The small molecule below binds the protein below.
Small molecule (SMILES): CC(=O)N[C@@H]1[C@@H](O)[C@H](O)[C@@H](CO)O[C@H]1O

Sequence of chain 1.A:
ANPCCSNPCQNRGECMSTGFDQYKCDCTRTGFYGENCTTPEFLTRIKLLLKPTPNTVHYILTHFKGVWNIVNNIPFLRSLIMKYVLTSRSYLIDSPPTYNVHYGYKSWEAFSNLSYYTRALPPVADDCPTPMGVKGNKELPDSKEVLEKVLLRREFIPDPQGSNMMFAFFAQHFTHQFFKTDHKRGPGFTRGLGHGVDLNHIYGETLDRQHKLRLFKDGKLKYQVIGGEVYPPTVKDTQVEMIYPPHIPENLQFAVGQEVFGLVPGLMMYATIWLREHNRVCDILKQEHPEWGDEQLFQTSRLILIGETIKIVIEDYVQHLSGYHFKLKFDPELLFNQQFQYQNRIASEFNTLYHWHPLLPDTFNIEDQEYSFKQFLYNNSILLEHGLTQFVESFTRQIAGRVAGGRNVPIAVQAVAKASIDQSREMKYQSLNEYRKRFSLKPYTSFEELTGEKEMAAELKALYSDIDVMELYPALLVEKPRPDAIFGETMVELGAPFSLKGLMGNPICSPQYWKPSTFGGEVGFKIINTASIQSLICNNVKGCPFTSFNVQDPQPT

Binding-site contacts:
Ligand atom C1 contacts residue TYR23 of chain 1.A at 3.2 Å (hydrophobic).
Ligand atom C3 contacts residue ASN36 of chain 1.A at 3.8 Å.
Ligand atom C4 contacts residue ASN36 of chain 1.A at 4.2 Å.
Ligand atom O5 contacts residue ASN36 of chain 1.A at 2.4 Å (h-bond).
Ligand atom C7 contacts residue ASN36 of chain 1.A at 3.5 Å.
Ligand atom C5 contacts residue ASN36 of chain 1.A at 3.7 Å.
Ligand atom N2 contacts residue ASN36 of chain 1.A at 2.9 Å (h-bond).
Ligand atom C2 contacts residue ASN36 of chain 1.A at 2.4 Å.
Ligand atom N2 contacts residue GLU35 of chain 1.A at 3.0 Å (salt-bridge).
Ligand atom O7 contacts residue ASN36 of chain 1.A at 3.7 Å.
Ligand atom C3 contacts residue GLU35 of chain 1.A at 4.4 Å.
Ligand atom O6 contacts residue SER6 of chain 1.A at 3.7 Å.
Ligand atom C2 contacts residue GLU35 of chain 1.A at 4.0 Å.
Ligand atom C8 contacts residue GLU35 of chain 1.A at 3.5 Å.
Ligand atom C7 contacts residue GLU35 of chain 1.A at 3.7 Å.
Ligand atom C1 contacts residue GLU35 of chain 1.A at 4.2 Å.
Ligand atom O5 contacts residue PRO8 of chain 1.A at 4.4 Å.
Ligand atom O5 contacts residue TYR23 of chain 1.A at 3.5 Å (h-bond).
Ligand atom O6 contacts residue PRO8 of chain 1.A at 3.7 Å.
Ligand atom C5 contacts residue TYR23 of chain 1.A at 3.8 Å (hydrophobic).
Ligand atom C1 contacts residue ASN36 of chain 1.A at 1.6 Å.
Ligand atom O6 contacts residue TYR23 of chain 1.A at 4.1 Å.